Sequence of chain 2.A:
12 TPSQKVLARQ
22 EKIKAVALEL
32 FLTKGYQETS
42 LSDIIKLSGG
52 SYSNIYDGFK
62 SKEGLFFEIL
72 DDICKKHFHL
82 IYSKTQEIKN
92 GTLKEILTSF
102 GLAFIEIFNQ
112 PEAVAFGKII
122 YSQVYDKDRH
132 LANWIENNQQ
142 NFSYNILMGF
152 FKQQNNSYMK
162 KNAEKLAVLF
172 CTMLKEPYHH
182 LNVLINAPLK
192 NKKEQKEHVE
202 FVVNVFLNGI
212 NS

Sequence of chain 1.A:
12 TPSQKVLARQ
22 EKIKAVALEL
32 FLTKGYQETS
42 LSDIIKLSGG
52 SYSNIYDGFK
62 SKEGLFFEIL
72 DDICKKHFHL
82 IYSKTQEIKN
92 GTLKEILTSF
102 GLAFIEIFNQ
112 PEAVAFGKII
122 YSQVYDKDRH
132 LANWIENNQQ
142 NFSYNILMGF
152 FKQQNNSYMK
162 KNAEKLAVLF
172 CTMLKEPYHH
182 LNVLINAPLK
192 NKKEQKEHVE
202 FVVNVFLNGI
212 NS

This protein binds this small molecule.
Small molecule (SMILES): C[C@H](CCC(=O)NCCS(=O)(=O)O)[C@H]1CC[C@H]2[C@@H]3[C@H](O)C[C@@H]4C[C@H](O)CC[C@]4(C)[C@H]3C[C@H](O)[C@]12C

Binding-site contacts:
Ligand atom O2S contacts residue GLU165 of chain 2.A at 3.7 Å.
Ligand atom C26 contacts residue TYR145 of chain 2.A at 3.9 Å (hydrophobic).
Ligand atom C7 contacts residue ILE121 of chain 2.A at 4.0 Å (hydrophobic).
Ligand atom C19 contacts residue GLY118 of chain 2.A at 4.1 Å.
Ligand atom O7 contacts residue CYS75 of chain 2.A at 4.1 Å.
Ligand atom O12 contacts residue LYS176 of chain 2.A at 2.8 Å (salt-bridge).
Ligand atom C3 contacts residue HIS78 of chain 2.A at 4.1 Å.
Ligand atom C2 contacts residue PHE109 of chain 2.A at 3.6 Å (hydrophobic).
Ligand atom O2S contacts residue GLN140 of chain 2.A at 3.3 Å (h-bond).
Ligand atom C2 contacts residue ALA114 of chain 2.A at 3.8 Å (hydrophobic).
Ligand atom C21 contacts residue ILE136 of chain 2.A at 4.2 Å (hydrophobic).
Ligand atom O3 contacts residue ILE74 of chain 2.A at 3.9 Å.
Ligand atom C1 contacts residue PHE109 of chain 2.A at 3.0 Å (hydrophobic).
Ligand atom C4 contacts residue LEU71 of chain 2.A at 4.2 Å (hydrophobic).
Ligand atom O7 contacts residue PHE143 of chain 2.A at 4.1 Å.
Ligand atom C19 contacts residue ALA114 of chain 2.A at 3.9 Å (hydrophobic).
Ligand atom O12 contacts residue PHE109 of chain 2.A at 4.0 Å.
Ligand atom O3S contacts residue GLN140 of chain 2.A at 3.0 Å (h-bond).
Ligand atom C17 contacts residue HIS181 of chain 1.A at 4.0 Å.
Ligand atom C11 contacts residue LYS176 of chain 2.A at 3.9 Å.
Ligand atom C16 contacts residue ILE136 of chain 2.A at 4.2 Å (hydrophobic).
Ligand atom C19 contacts residue PHE117 of chain 2.A at 3.9 Å (hydrophobic).
Ligand atom C26 contacts residue GLN140 of chain 2.A at 3.3 Å.
Ligand atom O1S contacts residue LEU182 of chain 1.A at 3.9 Å.
Ligand atom O3 contacts residue HIS78 of chain 2.A at 2.7 Å (h-bond).
Ligand atom C12 contacts residue LYS176 of chain 2.A at 3.2 Å.
Ligand atom O3 contacts residue ILE108 of chain 2.A at 3.7 Å.
Ligand atom C25 contacts residue LEU182 of chain 1.A at 4.1 Å (hydrophobic).
Ligand atom C11 contacts residue HIS180 of chain 2.A at 3.9 Å.
Ligand atom C8 contacts residue ILE121 of chain 2.A at 3.9 Å (hydrophobic).
Ligand atom O7 contacts residue TRP135 of chain 2.A at 4.0 Å.
Ligand atom C7 contacts residue LEU71 of chain 2.A at 4.0 Å (hydrophobic).
Ligand atom C11 contacts residue PHE109 of chain 2.A at 3.6 Å (hydrophobic).
Ligand atom C19 contacts residue ILE121 of chain 2.A at 4.0 Å (hydrophobic).
Ligand atom C18 contacts residue HIS181 of chain 1.A at 3.9 Å.
Ligand atom N24 contacts residue TYR145 of chain 2.A at 4.1 Å.
Ligand atom O2S contacts residue TYR145 of chain 2.A at 3.2 Å (h-bond).
Ligand atom C6 contacts residue LEU71 of chain 2.A at 3.4 Å (hydrophobic).
Ligand atom S26 contacts residue GLN140 of chain 2.A at 3.4 Å (h-bond).
Ligand atom C6 contacts residue ILE121 of chain 2.A at 4.1 Å (hydrophobic).